Binding-site contacts:
Ligand atom C1 contacts residue ARG195 of chain 1.B at 3.4 Å.
Ligand atom N11 contacts residue TYR302 of chain 1.B at 3.6 Å.
Ligand atom C9 contacts residue HEM1 of chain 1.H at 3.4 Å.
Ligand atom C13 contacts residue HEM1 of chain 1.H at 3.4 Å.
Ligand atom C21 contacts residue PRO279 of chain 1.B at 3.7 Å (hydrophobic).
Ligand atom O8 contacts residue GLN192 of chain 1.B at 3.2 Å.
Ligand atom C12 contacts residue GLU306 of chain 1.B at 3.4 Å.
Ligand atom O18 contacts residue GLY300 of chain 1.B at 3.2 Å (h-bond).
Ligand atom C21 contacts residue HEM1 of chain 1.H at 3.5 Å.
Ligand atom N25 contacts residue ARG317 of chain 1.B at 3.6 Å.
Ligand atom C20 contacts residue PRO279 of chain 1.B at 3.7 Å (hydrophobic).
Ligand atom C9 contacts residue PHE298 of chain 1.B at 3.6 Å (hydrophobic).
Ligand atom C19 contacts residue HEM1 of chain 1.H at 3.7 Å.
Ligand atom N17 contacts residue HEM1 of chain 1.H at 3.4 Å.
Ligand atom C10 contacts residue PRO279 of chain 1.B at 3.6 Å (hydrophobic).
Ligand atom C1 contacts residue ASP311 of chain 1.B at 3.6 Å.
Ligand atom C2 contacts residue ARG195 of chain 1.B at 3.2 Å.
Ligand atom N25 contacts residue ALA211 of chain 1.B at 3.6 Å.
Ligand atom C16 contacts residue TYR276 of chain 1.B at 3.7 Å (hydrophobic).
Ligand atom C2 contacts residue ASP311 of chain 1.B at 3.5 Å.
Ligand atom C1 contacts residue TYR276 of chain 1.B at 3.6 Å (hydrophobic).
Ligand atom C16 contacts residue GLN192 of chain 1.B at 3.5 Å.
Ligand atom C10 contacts residue TYR302 of chain 1.B at 3.5 Å (hydrophobic).
Ligand atom C5 contacts residue GLN192 of chain 1.B at 3.4 Å.
Ligand atom C3 contacts residue ARG195 of chain 1.B at 3.2 Å.
Ligand atom O18 contacts residue HEM1 of chain 1.H at 3.3 Å (h-bond).
Ligand atom C9 contacts residue ASN299 of chain 1.B at 3.7 Å.
Ligand atom N22 contacts residue PRO279 of chain 1.B at 3.6 Å.
Ligand atom N17 contacts residue GLU306 of chain 1.B at 2.7 Å (salt-bridge).
Ligand atom C21 contacts residue GLU306 of chain 1.B at 3.1 Å.
Ligand atom C2 contacts residue ARG317 of chain 1.B at 3.1 Å.
Ligand atom C21 contacts residue TRP301 of chain 1.B at 3.0 Å (hydrophobic).
Ligand atom O8 contacts residue TYR276 of chain 1.B at 2.9 Å (h-bond).
Ligand atom C7 contacts residue ARG317 of chain 1.B at 3.5 Å.
Ligand atom N22 contacts residue GLU306 of chain 1.B at 2.5 Å (salt-bridge).
Ligand atom C23 contacts residue GLU306 of chain 1.B at 3.3 Å.
Ligand atom C20 contacts residue TRP301 of chain 1.B at 3.2 Å (hydrophobic).
Ligand atom C20 contacts residue HEM1 of chain 1.H at 3.4 Å.
Ligand atom N25 contacts residue ARG195 of chain 1.B at 3.5 Å (salt-bridge).
Ligand atom C7 contacts residue ARG195 of chain 1.B at 3.1 Å.

A small-molecule ligand and the protein it binds are described below.
Small molecule (SMILES): COc1ccnc(NC2CCN(C(=O)c3ccc(C#N)cc3)CC2)c1

Sequence of chain 1.B:
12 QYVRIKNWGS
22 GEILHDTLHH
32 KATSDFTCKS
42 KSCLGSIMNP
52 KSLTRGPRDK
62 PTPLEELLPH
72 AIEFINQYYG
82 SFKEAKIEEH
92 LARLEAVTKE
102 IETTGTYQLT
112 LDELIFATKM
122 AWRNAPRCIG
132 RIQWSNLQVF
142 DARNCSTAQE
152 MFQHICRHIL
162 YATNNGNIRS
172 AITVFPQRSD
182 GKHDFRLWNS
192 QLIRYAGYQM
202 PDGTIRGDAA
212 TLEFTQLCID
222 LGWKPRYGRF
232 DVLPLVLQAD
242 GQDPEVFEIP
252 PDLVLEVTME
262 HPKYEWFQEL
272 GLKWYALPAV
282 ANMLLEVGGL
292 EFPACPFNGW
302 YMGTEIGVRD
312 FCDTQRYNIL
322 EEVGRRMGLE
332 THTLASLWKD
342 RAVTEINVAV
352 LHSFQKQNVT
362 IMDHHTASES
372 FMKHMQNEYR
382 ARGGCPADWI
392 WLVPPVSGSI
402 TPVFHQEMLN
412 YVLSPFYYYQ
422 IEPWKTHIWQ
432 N